This protein binds this small molecule.
Small molecule (SMILES): Cc1c(Sc2ccc(F)c(F)c2F)sc2nc(N)nc(N)c12

Binding-site contacts:
Ligand atom CAA contacts residue NDP1 of chain 1.B at 2.6 Å.
Ligand atom CAT contacts residue 63Y1 of chain 1.D at 1.4 Å.
Ligand atom N1 contacts residue VAL8 of chain 1.A at 3.3 Å.
Ligand atom N3 contacts residue 63Y1 of chain 1.D at 0.3 Å (h-bond).
Ligand atom N1 contacts residue 63Y1 of chain 1.D at 0.2 Å (h-bond).
Ligand atom CAP contacts residue NDP1 of chain 1.B at 3.2 Å.
Ligand atom CAG contacts residue PHE31 of chain 1.A at 2.7 Å (hydrophobic).
Ligand atom CAG contacts residue 63Y1 of chain 1.D at 1.9 Å.
Ligand atom FAD contacts residue PHE31 of chain 1.A at 2.4 Å.
Ligand atom C5 contacts residue NDP1 of chain 1.B at 3.1 Å.
Ligand atom C4 contacts residue 63Y1 of chain 1.D at 0.7 Å.
Ligand atom FAD contacts residue ASN64 of chain 1.A at 3.3 Å.
Ligand atom NAB contacts residue 63Y1 of chain 1.D at 0.4 Å (h-bond).
Ligand atom C6 contacts residue PHE34 of chain 1.A at 3.5 Å (hydrophobic).
Ligand atom FAE contacts residue 63Y1 of chain 1.D at 2.8 Å.
Ligand atom CAS contacts residue 63Y1 of chain 1.D at 1.2 Å.
Ligand atom CAQ contacts residue 63Y1 of chain 1.D at 1.0 Å.
Ligand atom C5 contacts residue 63Y1 of chain 1.D at 0.6 Å.
Ligand atom CAP contacts residue 63Y1 of chain 1.D at 1.2 Å.
Ligand atom C2 contacts residue 63Y1 of chain 1.D at 0.1 Å.
Ligand atom SAL contacts residue 63Y1 of chain 1.D at 1.2 Å (h-bond).
Ligand atom SAK contacts residue 63Y1 of chain 1.D at 0.9 Å.
Ligand atom NAB contacts residue GLU30 of chain 1.A at 2.6 Å (salt-bridge).
Ligand atom FAE contacts residue PRO61 of chain 1.A at 1.8 Å.
Ligand atom CAR contacts residue 63Y1 of chain 1.D at 2.3 Å.
Ligand atom CAN contacts residue 63Y1 of chain 1.D at 2.4 Å.
Ligand atom NAC contacts residue 63Y1 of chain 1.D at 0.3 Å (h-bond).
Ligand atom C6 contacts residue NDP1 of chain 1.B at 3.2 Å.
Ligand atom CAN contacts residue ILE60 of chain 1.A at 3.5 Å (hydrophobic).
Ligand atom C4 contacts residue NDP1 of chain 1.B at 3.5 Å.
Ligand atom C6 contacts residue 63Y1 of chain 1.D at 0.3 Å.
Ligand atom NAC contacts residue VAL115 of chain 1.A at 3.2 Å (h-bond).
Ligand atom CAN contacts residue PHE31 of chain 1.A at 2.6 Å (hydrophobic).
Ligand atom N3 contacts residue GLU30 of chain 1.A at 2.9 Å (salt-bridge).
Ligand atom CAR contacts residue PRO61 of chain 1.A at 3.0 Å (hydrophobic).
Ligand atom CAA contacts residue VAL115 of chain 1.A at 2.7 Å (hydrophobic).
Ligand atom CAH contacts residue 63Y1 of chain 1.D at 1.1 Å.
Ligand atom FAD contacts residue ILE60 of chain 1.A at 3.3 Å.
Ligand atom CAA contacts residue 63Y1 of chain 1.D at 1.4 Å.
Ligand atom NAC contacts residue ILE7 of chain 1.A at 2.7 Å (h-bond).

Sequence of chain 1.A:
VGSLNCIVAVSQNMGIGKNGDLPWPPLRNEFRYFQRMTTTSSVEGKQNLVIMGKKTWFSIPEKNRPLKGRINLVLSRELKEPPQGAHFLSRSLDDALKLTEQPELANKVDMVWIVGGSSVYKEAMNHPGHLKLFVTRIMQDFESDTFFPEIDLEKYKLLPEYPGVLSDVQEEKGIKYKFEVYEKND